Binding-site contacts:
Ligand atom O2 contacts residue LEU310 of chain 2.C at 3.8 Å.
Ligand atom C11 contacts residue GLU313 of chain 2.C at 3.3 Å.
Ligand atom C46 contacts residue MET288 of chain 2.C at 3.8 Å (hydrophobic).
Ligand atom C18 contacts residue TYR342 of chain 2.B at 3.7 Å (hydrophobic).
Ligand atom C17 contacts residue ALA150 of chain 2.C at 3.8 Å (hydrophobic).
Ligand atom C19 contacts residue IMP1 of chain 2.S at 3.4 Å.
Ligand atom C46 contacts residue GLY289 of chain 2.C at 3.6 Å.
Ligand atom C7 contacts residue PRO51 of chain 2.B at 3.7 Å (hydrophobic).
Ligand atom C9 contacts residue ALA150 of chain 2.C at 3.6 Å (hydrophobic).
Ligand atom N3 contacts residue GLU313 of chain 2.C at 3.0 Å (salt-bridge).
Ligand atom O3 contacts residue GLY289 of chain 2.C at 3.6 Å.
Ligand atom C4 contacts residue SER154 of chain 2.C at 3.8 Å.
Ligand atom C6 contacts residue SER47 of chain 2.B at 3.2 Å.
Ligand atom C17 contacts residue IMP1 of chain 2.S at 3.8 Å.
Ligand atom C5 contacts residue VAL49 of chain 2.B at 3.1 Å (hydrophobic).
Ligand atom C11 contacts residue TYR342 of chain 2.B at 3.4 Å (hydrophobic).
Ligand atom C5 contacts residue SER47 of chain 2.B at 3.0 Å.
Ligand atom C18 contacts residue THR207 of chain 2.C at 3.8 Å.
Ligand atom C44 contacts residue MET288 of chain 2.C at 3.6 Å (hydrophobic).
Ligand atom O2 contacts residue ALA150 of chain 2.C at 3.6 Å.
Ligand atom C6 contacts residue VAL49 of chain 2.B at 3.0 Å (hydrophobic).
Ligand atom O1 contacts residue PRO51 of chain 2.B at 3.8 Å.
Ligand atom C12 contacts residue PRO51 of chain 2.B at 3.8 Å (hydrophobic).
Ligand atom C18 contacts residue IMP1 of chain 2.S at 3.4 Å.
Ligand atom C13 contacts residue LEU310 of chain 2.C at 3.8 Å (hydrophobic).
Ligand atom C18 contacts residue ALA150 of chain 2.C at 3.7 Å (hydrophobic).
Ligand atom C10 contacts residue GLU313 of chain 2.C at 3.6 Å.
Ligand atom C4 contacts residue LEU50 of chain 2.B at 3.7 Å (hydrophobic).
Ligand atom O1 contacts residue GLY341 of chain 2.B at 3.6 Å.
Ligand atom C6 contacts residue GLY341 of chain 2.B at 3.7 Å.
Ligand atom C17 contacts residue TYR342 of chain 2.B at 3.8 Å (hydrophobic).
Ligand atom C14 contacts residue GLU313 of chain 2.C at 3.7 Å.
Ligand atom C45 contacts residue MET288 of chain 2.C at 3.4 Å (hydrophobic).
Ligand atom N2 contacts residue SER154 of chain 2.C at 3.4 Å.
Ligand atom C17 contacts residue GLU313 of chain 2.C at 3.4 Å.
Ligand atom C12 contacts residue ALA338 of chain 2.B at 3.4 Å (hydrophobic).
Ligand atom C3 contacts residue LEU50 of chain 2.B at 3.8 Å (hydrophobic).
Ligand atom N2 contacts residue SER47 of chain 2.B at 3.4 Å (h-bond).
Ligand atom C12 contacts residue TYR342 of chain 2.B at 3.6 Å (hydrophobic).
Ligand atom C15 contacts residue LEU310 of chain 2.C at 3.6 Å (hydrophobic).

Sequence of chain 2.C:
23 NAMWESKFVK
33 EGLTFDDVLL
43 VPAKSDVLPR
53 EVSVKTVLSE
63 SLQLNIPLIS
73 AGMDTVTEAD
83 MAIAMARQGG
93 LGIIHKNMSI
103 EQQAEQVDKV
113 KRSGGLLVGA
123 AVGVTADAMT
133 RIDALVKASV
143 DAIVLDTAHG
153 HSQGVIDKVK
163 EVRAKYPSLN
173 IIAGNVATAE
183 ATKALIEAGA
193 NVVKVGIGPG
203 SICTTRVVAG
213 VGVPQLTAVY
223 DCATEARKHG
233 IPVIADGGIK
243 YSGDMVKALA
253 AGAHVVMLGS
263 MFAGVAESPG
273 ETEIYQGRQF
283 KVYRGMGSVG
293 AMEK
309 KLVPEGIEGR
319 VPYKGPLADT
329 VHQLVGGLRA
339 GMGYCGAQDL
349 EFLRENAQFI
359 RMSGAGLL

Sequence of chain 2.B:
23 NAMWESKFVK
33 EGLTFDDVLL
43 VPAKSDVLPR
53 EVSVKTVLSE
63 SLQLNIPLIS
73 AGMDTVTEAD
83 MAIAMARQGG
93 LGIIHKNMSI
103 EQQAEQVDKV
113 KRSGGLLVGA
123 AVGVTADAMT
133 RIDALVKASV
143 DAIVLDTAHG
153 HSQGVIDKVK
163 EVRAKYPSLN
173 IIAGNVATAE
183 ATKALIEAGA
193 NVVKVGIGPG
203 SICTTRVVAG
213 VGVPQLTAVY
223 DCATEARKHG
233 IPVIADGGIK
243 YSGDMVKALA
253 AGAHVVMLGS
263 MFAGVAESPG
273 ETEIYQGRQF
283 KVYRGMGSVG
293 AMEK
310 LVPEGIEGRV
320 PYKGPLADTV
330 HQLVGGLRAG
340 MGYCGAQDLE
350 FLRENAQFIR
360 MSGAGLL

A small-molecule ligand and the protein it binds are described below.
Small molecule (SMILES): C[C@H](Oc1cccc2ccccc12)C(=O)Nc1ccc2oc(-c3ccncc3)nc2c1